The small molecule below binds the protein below.
Small molecule (SMILES): CC[C@H](/C=C(/C)[C@@H]1C[C@@H](OC)C[C@H](O)C(C)(C)[C@@]2(O)O[C@@H](C[C@@H](OC)[C@H](O)C(=O)O1)C[C@@H](OC)[C@H]2O)CO

Sequence of chain 12.B:
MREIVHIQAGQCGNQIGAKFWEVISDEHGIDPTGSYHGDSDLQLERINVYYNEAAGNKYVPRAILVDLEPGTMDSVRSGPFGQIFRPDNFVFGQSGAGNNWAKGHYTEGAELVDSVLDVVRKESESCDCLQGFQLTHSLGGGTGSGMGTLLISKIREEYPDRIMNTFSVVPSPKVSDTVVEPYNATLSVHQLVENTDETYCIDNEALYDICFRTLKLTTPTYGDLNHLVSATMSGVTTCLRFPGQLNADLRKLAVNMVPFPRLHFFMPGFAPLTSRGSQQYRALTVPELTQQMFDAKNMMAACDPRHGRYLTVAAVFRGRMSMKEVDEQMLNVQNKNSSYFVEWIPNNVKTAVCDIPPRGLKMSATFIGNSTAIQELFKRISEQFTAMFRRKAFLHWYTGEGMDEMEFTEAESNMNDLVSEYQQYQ

Binding-site contacts:
Ligand atom O1 contacts residue PHE294 of chain 12.B at 3.5 Å (h-bond).
Ligand atom C2 contacts residue ARG306 of chain 12.B at 3.5 Å.
Ligand atom C23 contacts residue PHE294 of chain 12.B at 3.5 Å (hydrophobic).
Ligand atom C1 contacts residue ASP295 of chain 12.B at 2.5 Å.
Ligand atom C7 contacts residue LYS297 of chain 12.B at 3.3 Å.
Ligand atom C6 contacts residue ASP295 of chain 12.B at 3.7 Å.
Ligand atom C26 contacts residue PHE294 of chain 12.B at 3.8 Å (hydrophobic).
Ligand atom C5 contacts residue LYS297 of chain 12.B at 2.7 Å.
Ligand atom C26 contacts residue TYR310 of chain 12.B at 3.8 Å (hydrophobic).
Ligand atom O2 contacts residue ASP295 of chain 12.B at 1.6 Å (salt-bridge).
Ligand atom C4 contacts residue ARG306 of chain 12.B at 3.2 Å.
Ligand atom O15 contacts residue ASP295 of chain 12.B at 3.6 Å.
Ligand atom C9 contacts residue ASP295 of chain 12.B at 3.6 Å.
Ligand atom O1 contacts residue ASP295 of chain 12.B at 2.7 Å (salt-bridge).
Ligand atom C6 contacts residue ASP118 of chain 1.B at 3.6 Å.
Ligand atom C7 contacts residue ASP295 of chain 12.B at 3.6 Å.
Ligand atom O9 contacts residue ASP295 of chain 12.B at 3.5 Å (salt-bridge).
Ligand atom C2 contacts residue ASP295 of chain 12.B at 1.9 Å.
Ligand atom C17 contacts residue LYS122 of chain 1.B at 3.6 Å.
Ligand atom C3 contacts residue ARG306 of chain 12.B at 3.0 Å.
Ligand atom O7 contacts residue ASP118 of chain 1.B at 3.6 Å.
Ligand atom C24 contacts residue TYR310 of chain 12.B at 3.8 Å (hydrophobic).
Ligand atom O8 contacts residue ASP118 of chain 1.B at 2.9 Å (salt-bridge).
Ligand atom O2 contacts residue ARG306 of chain 12.B at 3.0 Å (salt-bridge).
Ligand atom C5 contacts residue ASP295 of chain 12.B at 3.0 Å.
Ligand atom C16 contacts residue ARG306 of chain 12.B at 2.6 Å.
Ligand atom C24 contacts residue PHE294 of chain 12.B at 3.2 Å (hydrophobic).
Ligand atom O3 contacts residue ARG306 of chain 12.B at 2.1 Å (salt-bridge).
Ligand atom C25 contacts residue ARG306 of chain 12.B at 3.5 Å.
Ligand atom C3 contacts residue ASP295 of chain 12.B at 3.3 Å.
Ligand atom C4 contacts residue LYS297 of chain 12.B at 2.9 Å.
Ligand atom C6 contacts residue LYS297 of chain 12.B at 2.4 Å.
Ligand atom O2 contacts residue ALA296 of chain 12.B at 3.5 Å (h-bond).
Ligand atom O24 contacts residue TYR310 of chain 12.B at 3.2 Å (h-bond).
Ligand atom O24 contacts residue PHE294 of chain 12.B at 2.5 Å (h-bond).
Ligand atom O2 contacts residue LYS297 of chain 12.B at 3.5 Å (salt-bridge).
Ligand atom C27 contacts residue PHE341 of chain 12.B at 3.5 Å (hydrophobic).
Ligand atom O1 contacts residue ALA296 of chain 12.B at 3.0 Å (h-bond).
Ligand atom C4 contacts residue ASP295 of chain 12.B at 3.7 Å.
Ligand atom O91 contacts residue ASP295 of chain 12.B at 2.6 Å (salt-bridge).

Sequence of chain 1.B:
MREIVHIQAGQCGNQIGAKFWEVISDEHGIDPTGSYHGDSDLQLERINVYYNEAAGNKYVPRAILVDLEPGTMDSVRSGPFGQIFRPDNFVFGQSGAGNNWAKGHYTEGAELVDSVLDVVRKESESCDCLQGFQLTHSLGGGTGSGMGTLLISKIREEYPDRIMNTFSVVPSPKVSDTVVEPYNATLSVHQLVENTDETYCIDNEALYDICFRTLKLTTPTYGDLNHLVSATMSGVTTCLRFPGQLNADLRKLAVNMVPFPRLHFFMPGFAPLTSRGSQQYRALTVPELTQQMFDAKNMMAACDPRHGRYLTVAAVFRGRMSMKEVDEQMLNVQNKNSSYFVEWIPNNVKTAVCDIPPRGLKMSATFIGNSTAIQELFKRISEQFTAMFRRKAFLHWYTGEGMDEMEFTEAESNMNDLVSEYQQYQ